Binding-site contacts:
Ligand atom C5 contacts residue TRP273 of chain 1.A at 3.3 Å (hydrophobic).
Ligand atom O6 contacts residue TYR291 of chain 1.A at 3.0 Å (h-bond).
Ligand atom C6 contacts residue ASN89 of chain 1.A at 3.8 Å.
Ligand atom C6 contacts residue TRP11 of chain 1.A at 3.7 Å (hydrophobic).
Ligand atom O4 contacts residue TRP11 of chain 1.A at 3.9 Å.
Ligand atom O5 contacts residue TRP273 of chain 1.A at 3.9 Å.
Ligand atom O5 contacts residue TYR195 of chain 1.A at 2.9 Å (h-bond).
Ligand atom C3 contacts residue TRP239 of chain 1.A at 3.5 Å (hydrophobic).
Ligand atom C2 contacts residue ARG96 of chain 1.A at 3.7 Å.
Ligand atom O6 contacts residue TRP239 of chain 1.A at 3.4 Å.
Ligand atom O6 contacts residue ASN237 of chain 1.A at 2.9 Å (h-bond).
Ligand atom O6 contacts residue ARG96 of chain 1.A at 3.3 Å (salt-bridge).
Ligand atom C5 contacts residue TYR195 of chain 1.A at 3.8 Å (hydrophobic).
Ligand atom O5 contacts residue TRP11 of chain 1.A at 3.2 Å (h-bond).
Ligand atom O1 contacts residue GLU143 of chain 1.A at 2.5 Å (salt-bridge).
Ligand atom O2 contacts residue ARG96 of chain 1.A at 3.8 Å.
Ligand atom C3 contacts residue TRP273 of chain 1.A at 3.9 Å (hydrophobic).
Ligand atom C6 contacts residue TYR291 of chain 1.A at 3.2 Å (hydrophobic).
Ligand atom C6 contacts residue TRP273 of chain 1.A at 3.7 Å (hydrophobic).
Ligand atom O3 contacts residue TRP11 of chain 1.A at 3.6 Å.
Ligand atom C6 contacts residue ASN237 of chain 1.A at 4.1 Å.
Ligand atom O4 contacts residue TRP273 of chain 1.A at 3.9 Å.
Ligand atom O6 contacts residue ASN89 of chain 1.A at 3.0 Å (h-bond).
Ligand atom C2 contacts residue TRP239 of chain 1.A at 3.6 Å (hydrophobic).
Ligand atom C1 contacts residue TRP11 of chain 1.A at 4.0 Å (hydrophobic).
Ligand atom C3 contacts residue TRP11 of chain 1.A at 4.0 Å (hydrophobic).
Ligand atom C1 contacts residue TRP273 of chain 1.A at 3.8 Å (hydrophobic).
Ligand atom O3 contacts residue ARG96 of chain 1.A at 2.9 Å (salt-bridge).
Ligand atom O2 contacts residue GLU143 of chain 1.A at 2.9 Å (salt-bridge).
Ligand atom C1 contacts residue TYR195 of chain 1.A at 3.6 Å (hydrophobic).
Ligand atom O3 contacts residue TRP239 of chain 1.A at 3.7 Å.
Ligand atom O1 contacts residue SER193 of chain 1.A at 3.7 Å.
Ligand atom O1 contacts residue TYR195 of chain 1.A at 3.6 Å.
Ligand atom C6 contacts residue TYR195 of chain 1.A at 3.9 Å (hydrophobic).
Ligand atom O2 contacts residue TRP11 of chain 1.A at 3.3 Å (h-bond).
Ligand atom C1 contacts residue GLU143 of chain 1.A at 3.5 Å.
Ligand atom C2 contacts residue GLU143 of chain 1.A at 3.6 Å.
Ligand atom C1 contacts residue TRP239 of chain 1.A at 3.7 Å (hydrophobic).
Ligand atom C3 contacts residue ARG96 of chain 1.A at 4.0 Å.
Ligand atom O6 contacts residue TRP11 of chain 1.A at 3.5 Å.

Sequence of chain 1.A:
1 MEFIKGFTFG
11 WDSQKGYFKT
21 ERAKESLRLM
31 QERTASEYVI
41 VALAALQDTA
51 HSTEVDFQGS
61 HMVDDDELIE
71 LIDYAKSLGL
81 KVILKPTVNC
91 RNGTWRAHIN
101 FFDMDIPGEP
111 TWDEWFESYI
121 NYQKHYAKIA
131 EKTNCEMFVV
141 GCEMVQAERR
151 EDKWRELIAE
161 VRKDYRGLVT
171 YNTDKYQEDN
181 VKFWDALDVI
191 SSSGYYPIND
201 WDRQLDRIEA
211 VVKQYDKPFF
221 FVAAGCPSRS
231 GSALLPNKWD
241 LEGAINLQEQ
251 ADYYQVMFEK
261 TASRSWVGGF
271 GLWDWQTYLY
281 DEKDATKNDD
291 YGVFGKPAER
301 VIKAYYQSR

A protein and the small-molecule ligand that binds it are described below.
Small molecule (SMILES): O=C[C@H]1O[C@@H](O[C@H]2[C@H](O)[C@H](O)[C@H](O[C@H]3[C@H](O)[C@H](O)[C@H](O[C@H]4[C@H](O)[C@H](O)[C@H](O)O[C@@H]4CO)O[C@@H]3CO)O[C@@H]2CO)[C@@H](O)[C@@H](O)[C@@H]1O